Binding-site contacts:
Ligand atom OG contacts residue EDO1 of chain 1.K at 3.1 Å (h-bond).
Ligand atom C contacts residue LYS146 of chain 1.A at 3.4 Å.
Ligand atom CD2 contacts residue LEU81 of chain 1.A at 3.4 Å (hydrophobic).
Ligand atom ND2 contacts residue GLY95 of chain 1.D at 2.8 Å (h-bond).
Ligand atom CB contacts residue ASP77 of chain 1.A at 3.3 Å.
Ligand atom OD1 contacts residue GLN30 of chain 1.D at 3.3 Å (h-bond).
Ligand atom CA contacts residue GLU63 of chain 1.A at 3.2 Å.
Ligand atom CA contacts residue TYR7 of chain 1.A at 3.0 Å (hydrophobic).
Ligand atom O contacts residue LYS146 of chain 1.A at 3.0 Å (salt-bridge).
Ligand atom OXT contacts residue LYS146 of chain 1.A at 3.0 Å (salt-bridge).
Ligand atom CG1 contacts residue ARG97 of chain 1.A at 3.3 Å.
Ligand atom O contacts residue TYR96 of chain 1.D at 2.6 Å (h-bond).
Ligand atom O contacts residue LYS66 of chain 1.A at 3.1 Å (salt-bridge).
Ligand atom C contacts residue TYR7 of chain 1.A at 3.3 Å (hydrophobic).
Ligand atom N contacts residue GLU63 of chain 1.A at 3.0 Å (salt-bridge).
Ligand atom OXT contacts residue TYR84 of chain 1.A at 3.2 Å (h-bond).
Ligand atom N contacts residue EDO1 of chain 1.V at 2.7 Å (h-bond).
Ligand atom O contacts residue TYR159 of chain 1.A at 2.5 Å (h-bond).
Ligand atom CA contacts residue THR96 of chain 1.E at 3.3 Å.
Ligand atom CD1 contacts residue ARG97 of chain 1.A at 3.1 Å.
Ligand atom N contacts residue TYR7 of chain 1.A at 3.3 Å (h-bond).
Ligand atom OG contacts residue TRP167 of chain 1.A at 3.4 Å.
Ligand atom N contacts residue TYR99 of chain 1.A at 3.2 Å (h-bond).
Ligand atom N contacts residue TYR171 of chain 1.A at 2.8 Å (h-bond).
Ligand atom ND2 contacts residue THR92 of chain 1.D at 2.9 Å (h-bond).
Ligand atom OD1 contacts residue ASN93 of chain 1.D at 3.2 Å (h-bond).
Ligand atom OXT contacts residue THR143 of chain 1.A at 3.2 Å (h-bond).
Ligand atom O contacts residue TYR99 of chain 1.E at 2.6 Å (h-bond).
Ligand atom O contacts residue TRP147 of chain 1.A at 2.7 Å (h-bond).
Ligand atom N contacts residue ASN93 of chain 1.D at 3.2 Å (h-bond).
Ligand atom CB contacts residue EDO1 of chain 1.V at 3.2 Å.
Ligand atom O contacts residue HIS70 of chain 1.A at 3.3 Å.
Ligand atom CB contacts residue GLU63 of chain 1.A at 2.8 Å.
Ligand atom O contacts residue ASN93 of chain 1.D at 2.8 Å (h-bond).
Ligand atom CG2 contacts residue THR73 of chain 1.A at 3.4 Å.
Ligand atom N contacts residue THR96 of chain 1.E at 3.1 Å (h-bond).
Ligand atom N contacts residue TYR7 of chain 1.A at 3.3 Å (h-bond).
Ligand atom O contacts residue EDO1 of chain 1.V at 2.9 Å (h-bond).
Ligand atom OG1 contacts residue GLN155 of chain 1.A at 3.3 Å (h-bond).
Ligand atom N contacts residue ASP77 of chain 1.A at 2.7 Å (salt-bridge).

Sequence of chain 1.A:
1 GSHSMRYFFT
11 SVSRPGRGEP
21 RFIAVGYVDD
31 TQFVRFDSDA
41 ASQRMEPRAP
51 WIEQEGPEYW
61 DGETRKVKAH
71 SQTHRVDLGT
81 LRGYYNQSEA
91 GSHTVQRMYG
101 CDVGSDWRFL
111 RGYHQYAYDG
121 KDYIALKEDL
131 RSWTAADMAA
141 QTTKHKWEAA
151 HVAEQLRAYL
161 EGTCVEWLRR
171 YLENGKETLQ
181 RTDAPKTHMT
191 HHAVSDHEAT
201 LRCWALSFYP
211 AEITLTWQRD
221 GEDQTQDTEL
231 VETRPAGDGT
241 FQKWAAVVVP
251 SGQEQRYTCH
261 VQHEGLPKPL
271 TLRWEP

A small-molecule ligand and the protein it binds are described below.
Small molecule (SMILES): CC[C@H](C)[C@H](NC(=O)[C@@H](NC(=O)[C@H](CC(N)=O)NC(=O)[C@H](Cc1ccccc1)NC(=O)[C@H](CC(C)C)NC(=O)[C@@H](N)CO)[C@@H](C)O)C(=O)N[C@@H](C)C(=O)N[C@H](C(=O)N[C@@H](CC(C)C)C(=O)O)C(C)C

Sequence of chain 1.D:
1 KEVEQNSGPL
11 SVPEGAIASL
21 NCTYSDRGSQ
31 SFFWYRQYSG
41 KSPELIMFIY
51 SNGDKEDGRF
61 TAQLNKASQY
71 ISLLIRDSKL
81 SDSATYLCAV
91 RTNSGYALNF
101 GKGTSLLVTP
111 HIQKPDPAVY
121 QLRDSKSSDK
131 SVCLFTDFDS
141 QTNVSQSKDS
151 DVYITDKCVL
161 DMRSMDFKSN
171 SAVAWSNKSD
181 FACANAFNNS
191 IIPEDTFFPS

Sequence of chain 1.E:
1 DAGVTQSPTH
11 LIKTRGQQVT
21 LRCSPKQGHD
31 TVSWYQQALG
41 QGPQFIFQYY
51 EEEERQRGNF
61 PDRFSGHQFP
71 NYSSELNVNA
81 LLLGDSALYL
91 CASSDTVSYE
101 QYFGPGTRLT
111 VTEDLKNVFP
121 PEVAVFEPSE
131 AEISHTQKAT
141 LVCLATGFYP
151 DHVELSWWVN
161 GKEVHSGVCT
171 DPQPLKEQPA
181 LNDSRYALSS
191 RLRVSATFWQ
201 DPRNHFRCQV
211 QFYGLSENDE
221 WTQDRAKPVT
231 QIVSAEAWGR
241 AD